Binding-site contacts:
Ligand atom O2 contacts residue TYR231 of chain 1.C at 3.5 Å (h-bond).
Ligand atom C4 contacts residue TRP268 of chain 1.C at 3.8 Å (hydrophobic).
Ligand atom O5 contacts residue GLU229 of chain 1.C at 3.6 Å.
Ligand atom O6A contacts residue ARG272 of chain 1.C at 3.1 Å (salt-bridge).
Ligand atom C6 contacts residue TYR274 of chain 1.C at 3.7 Å (hydrophobic).
Ligand atom O2 contacts residue TYR204 of chain 1.C at 3.5 Å.
Ligand atom C3 contacts residue SER235 of chain 1.C at 4.1 Å.
Ligand atom O3 contacts residue GLU140 of chain 1.C at 3.3 Å (salt-bridge).
Ligand atom O5 contacts residue TRP268 of chain 1.C at 4.0 Å.
Ligand atom C5 contacts residue GLU229 of chain 1.C at 3.7 Å.
Ligand atom C5 contacts residue TYR231 of chain 1.C at 3.1 Å (hydrophobic).
Ligand atom O2 contacts residue TYR143 of chain 1.C at 3.8 Å.
Ligand atom C4 contacts residue TYR274 of chain 1.C at 3.9 Å (hydrophobic).
Ligand atom C3 contacts residue TYR204 of chain 1.C at 4.1 Å (hydrophobic).
Ligand atom O5 contacts residue TYR231 of chain 1.C at 4.1 Å.
Ligand atom O2 contacts residue PHE176 of chain 1.C at 3.5 Å.
Ligand atom O3 contacts residue TYR204 of chain 1.C at 4.1 Å.
Ligand atom O6B contacts residue ARG272 of chain 1.C at 3.5 Å (salt-bridge).
Ligand atom C4 contacts residue TYR231 of chain 1.C at 3.6 Å (hydrophobic).
Ligand atom C2 contacts residue TYR231 of chain 1.C at 3.6 Å (hydrophobic).
Ligand atom O3 contacts residue TYR143 of chain 1.C at 4.2 Å.
Ligand atom C2 contacts residue TYR143 of chain 1.C at 3.7 Å (hydrophobic).
Ligand atom C5 contacts residue TRP147 of chain 1.C at 4.0 Å (hydrophobic).
Ligand atom O6B contacts residue TYR274 of chain 1.C at 2.6 Å (h-bond).
Ligand atom C7 contacts residue SER235 of chain 1.C at 4.0 Å.
Ligand atom O5 contacts residue TYR274 of chain 1.C at 4.0 Å.
Ligand atom O6B contacts residue TYR269 of chain 1.C at 3.4 Å.
Ligand atom C5 contacts residue TYR274 of chain 1.C at 4.0 Å (hydrophobic).
Ligand atom O4 contacts residue TRP147 of chain 1.C at 3.3 Å.
Ligand atom O4 contacts residue TRP27 of chain 1.C at 3.9 Å.
Ligand atom O1 contacts residue TYR204 of chain 1.C at 4.3 Å.
Ligand atom O4 contacts residue TYR231 of chain 1.C at 3.1 Å (h-bond).
Ligand atom O2 contacts residue GLU140 of chain 1.C at 4.3 Å.
Ligand atom C1 contacts residue TYR204 of chain 1.C at 4.2 Å (hydrophobic).
Ligand atom C6 contacts residue ARG272 of chain 1.C at 3.9 Å.
Ligand atom C7 contacts residue TYR274 of chain 1.C at 4.0 Å (hydrophobic).
Ligand atom O1 contacts residue TYR143 of chain 1.C at 4.3 Å.
Ligand atom O4 contacts residue TRP85 of chain 1.C at 3.4 Å (h-bond).
Ligand atom C6 contacts residue TYR269 of chain 1.C at 3.9 Å (hydrophobic).
Ligand atom O3 contacts residue SER235 of chain 1.C at 3.0 Å (h-bond).

Sequence of chain 1.C:
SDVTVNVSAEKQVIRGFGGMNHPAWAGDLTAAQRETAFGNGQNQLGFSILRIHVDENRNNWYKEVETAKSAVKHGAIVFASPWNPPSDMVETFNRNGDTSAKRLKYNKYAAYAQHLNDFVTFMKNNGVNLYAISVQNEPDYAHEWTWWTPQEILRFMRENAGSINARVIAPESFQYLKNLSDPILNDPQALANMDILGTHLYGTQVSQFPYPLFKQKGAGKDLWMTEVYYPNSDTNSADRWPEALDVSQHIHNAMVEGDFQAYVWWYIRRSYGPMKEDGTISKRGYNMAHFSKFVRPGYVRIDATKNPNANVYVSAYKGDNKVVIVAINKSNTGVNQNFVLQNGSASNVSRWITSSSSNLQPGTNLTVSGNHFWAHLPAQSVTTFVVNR

This small molecule binds to this protein.
Small molecule (SMILES): CO[C@H]1[C@H](O)[C@@H](O)[C@@H](O[C@H]2[C@H](O[C@@H]3CO[C@@H](O)[C@H](O)[C@H]3O)OC[C@@H](O)[C@@H]2O)O[C@@H]1C(=O)O